Binding-site contacts:
Ligand atom OAH contacts residue ALA496 of chain 1.B at 4.0 Å.
Ligand atom CAG contacts residue VAL318 of chain 1.B at 3.7 Å (hydrophobic).
Ligand atom NAP contacts residue SER499 of chain 1.B at 4.0 Å.
Ligand atom NAP contacts residue ALA496 of chain 1.B at 3.5 Å.
Ligand atom OAH contacts residue VAL318 of chain 1.B at 3.7 Å.
Ligand atom NAP contacts residue VAL318 of chain 1.B at 3.8 Å.
Ligand atom CAM contacts residue LEU500 of chain 1.B at 4.1 Å (hydrophobic).
Ligand atom CAW contacts residue LEU321 of chain 1.B at 3.6 Å (hydrophobic).
Ligand atom CAI contacts residue LEU503 of chain 1.B at 4.0 Å (hydrophobic).
Ligand atom CAF contacts residue LEU86 of chain 1.B at 4.0 Å (hydrophobic).
Ligand atom NAS contacts residue SER499 of chain 1.B at 3.8 Å.
Ligand atom CAF contacts residue LEU500 of chain 1.B at 3.7 Å (hydrophobic).
Ligand atom CAT contacts residue ALA496 of chain 1.B at 4.1 Å (hydrophobic).
Ligand atom OAL contacts residue ALA496 of chain 1.B at 3.3 Å (h-bond).
Ligand atom CAV contacts residue LEU321 of chain 1.B at 3.4 Å (hydrophobic).
Ligand atom CAD contacts residue LEU503 of chain 1.B at 3.7 Å (hydrophobic).
Ligand atom OAU contacts residue TRP356 of chain 1.B at 4.1 Å.
Ligand atom OAK contacts residue ARG89 of chain 1.B at 3.5 Å.
Ligand atom CAR contacts residue LEU321 of chain 1.B at 4.1 Å (hydrophobic).
Ligand atom OAQ contacts residue ALA496 of chain 1.B at 3.2 Å.
Ligand atom CAO contacts residue LEU328 of chain 1.B at 3.8 Å (hydrophobic).
Ligand atom CAN contacts residue VAL318 of chain 1.B at 3.7 Å (hydrophobic).
Ligand atom OAH contacts residue SER499 of chain 1.B at 2.8 Å (h-bond).
Ligand atom CAO contacts residue VAL318 of chain 1.B at 3.5 Å (hydrophobic).
Ligand atom CAN contacts residue ALA496 of chain 1.B at 3.4 Å (hydrophobic).
Ligand atom OAU contacts residue LEU321 of chain 1.B at 4.0 Å.
Ligand atom CAM contacts residue MET82 of chain 1.B at 3.8 Å (hydrophobic).
Ligand atom CAG contacts residue ALA496 of chain 1.B at 3.7 Å (hydrophobic).
Ligand atom OAL contacts residue LEU500 of chain 1.B at 3.9 Å.
Ligand atom CAF contacts residue MET82 of chain 1.B at 3.8 Å (hydrophobic).
Ligand atom CAC contacts residue SER499 of chain 1.B at 4.0 Å.
Ligand atom CAI contacts residue ILE314 of chain 1.B at 3.6 Å (hydrophobic).
Ligand atom CAO contacts residue TYR324 of chain 1.B at 3.9 Å (hydrophobic).
Ligand atom CAR contacts residue ALA496 of chain 1.B at 3.8 Å (hydrophobic).
Ligand atom OAK contacts residue VAL85 of chain 1.B at 3.1 Å.
Ligand atom OAL contacts residue ARG89 of chain 1.B at 3.5 Å.
Ligand atom CAW contacts residue PHE487 of chain 1.B at 3.6 Å (hydrophobic).
Ligand atom CAC contacts residue VAL318 of chain 1.B at 3.6 Å (hydrophobic).
Ligand atom CAT contacts residue LEU321 of chain 1.B at 3.5 Å (hydrophobic).
Ligand atom CAM contacts residue LEU86 of chain 1.B at 3.8 Å (hydrophobic).

Sequence of chain 1.B:
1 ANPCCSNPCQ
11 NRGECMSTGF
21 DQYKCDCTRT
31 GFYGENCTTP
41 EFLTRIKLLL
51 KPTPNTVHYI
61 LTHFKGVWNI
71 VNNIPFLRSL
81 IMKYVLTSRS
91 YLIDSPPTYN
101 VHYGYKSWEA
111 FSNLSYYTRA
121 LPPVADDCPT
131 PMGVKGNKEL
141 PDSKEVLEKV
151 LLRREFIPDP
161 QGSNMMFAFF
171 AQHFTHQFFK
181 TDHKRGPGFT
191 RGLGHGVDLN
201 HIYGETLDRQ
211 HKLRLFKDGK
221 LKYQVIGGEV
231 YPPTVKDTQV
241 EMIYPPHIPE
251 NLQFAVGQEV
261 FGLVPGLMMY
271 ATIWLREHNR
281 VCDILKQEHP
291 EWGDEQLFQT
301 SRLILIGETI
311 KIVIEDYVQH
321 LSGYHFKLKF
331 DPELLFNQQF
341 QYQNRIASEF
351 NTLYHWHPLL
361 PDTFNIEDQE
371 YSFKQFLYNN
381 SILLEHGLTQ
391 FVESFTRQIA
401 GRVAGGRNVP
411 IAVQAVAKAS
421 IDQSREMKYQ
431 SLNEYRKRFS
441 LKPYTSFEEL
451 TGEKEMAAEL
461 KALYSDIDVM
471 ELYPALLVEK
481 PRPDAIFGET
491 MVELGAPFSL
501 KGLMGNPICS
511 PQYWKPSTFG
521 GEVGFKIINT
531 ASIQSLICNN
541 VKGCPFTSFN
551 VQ

The protein below binds the small molecule below.
Small molecule (SMILES): Cc1cc(NC(=O)C2=C(O)c3ccccc3S(=O)(=O)N2C)no1